Sequence of chain 1.J:
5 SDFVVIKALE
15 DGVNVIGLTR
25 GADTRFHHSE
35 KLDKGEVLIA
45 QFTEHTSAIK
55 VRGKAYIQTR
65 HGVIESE

Sequence of chain 1.I:
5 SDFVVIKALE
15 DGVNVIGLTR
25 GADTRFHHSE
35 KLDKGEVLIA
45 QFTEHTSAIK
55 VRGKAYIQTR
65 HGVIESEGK

Binding-site contacts:
Ligand atom OXT contacts residue GLY25 of chain 1.I at 3.9 Å.
Ligand atom CZ2 contacts residue ILE53 of chain 1.J at 3.9 Å (hydrophobic).
Ligand atom CZ3 contacts residue HIS32 of chain 1.J at 4.0 Å.
Ligand atom CZ3 contacts residue GLY21 of chain 1.J at 3.6 Å.
Ligand atom N contacts residue ASP27 of chain 1.I at 3.1 Å (salt-bridge).
Ligand atom OXT contacts residue THR50 of chain 1.J at 2.8 Å (h-bond).
Ligand atom CD1 contacts residue THR47 of chain 1.J at 3.8 Å.
Ligand atom CE3 contacts residue HIS32 of chain 1.J at 4.0 Å.
Ligand atom CA contacts residue THR23 of chain 1.I at 3.7 Å.
Ligand atom CZ2 contacts residue THR50 of chain 1.J at 3.9 Å.
Ligand atom C contacts residue THR47 of chain 1.J at 3.4 Å.
Ligand atom O contacts residue THR47 of chain 1.J at 3.5 Å (h-bond).
Ligand atom NE1 contacts residue GLN45 of chain 1.J at 2.9 Å (h-bond).
Ligand atom CA contacts residue GLY25 of chain 1.I at 3.5 Å.
Ligand atom CB contacts residue THR23 of chain 1.I at 3.7 Å.
Ligand atom CZ2 contacts residue ALA44 of chain 1.J at 4.0 Å (hydrophobic).
Ligand atom CG contacts residue SER51 of chain 1.I at 3.9 Å.
Ligand atom CH2 contacts residue GLY21 of chain 1.J at 3.5 Å.
Ligand atom CB contacts residue THR28 of chain 1.I at 3.6 Å.
Ligand atom O contacts residue GLY25 of chain 1.I at 3.0 Å (h-bond).
Ligand atom CD1 contacts residue GLN45 of chain 1.J at 3.6 Å.
Ligand atom N contacts residue THR28 of chain 1.I at 2.8 Å (h-bond).
Ligand atom CD2 contacts residue THR50 of chain 1.J at 4.0 Å.
Ligand atom O contacts residue ARG24 of chain 1.I at 3.5 Å.
Ligand atom CA contacts residue THR28 of chain 1.I at 3.2 Å.
Ligand atom OXT contacts residue THR47 of chain 1.J at 2.5 Å (h-bond).
Ligand atom C contacts residue GLY25 of chain 1.I at 3.4 Å.
Ligand atom CB contacts residue SER51 of chain 1.I at 3.4 Å.
Ligand atom OXT contacts residue HIS49 of chain 1.J at 3.9 Å.
Ligand atom C contacts residue THR50 of chain 1.J at 3.9 Å.
Ligand atom CD1 contacts residue SER51 of chain 1.I at 3.6 Å.
Ligand atom CE2 contacts residue GLN45 of chain 1.J at 3.9 Å.
Ligand atom C contacts residue SER51 of chain 1.I at 3.7 Å.
Ligand atom N contacts residue GLY25 of chain 1.I at 2.9 Å (h-bond).
Ligand atom N contacts residue THR23 of chain 1.I at 2.8 Å (h-bond).
Ligand atom O contacts residue SER51 of chain 1.I at 3.0 Å (h-bond).
Ligand atom NE1 contacts residue ALA44 of chain 1.J at 3.9 Å.
Ligand atom O contacts residue THR23 of chain 1.I at 3.9 Å.
Ligand atom N contacts residue ARG24 of chain 1.I at 4.0 Å.
Ligand atom CA contacts residue SER51 of chain 1.I at 4.0 Å.

This protein binds this small molecule.
Small molecule (SMILES): N[C@@H](Cc1c[nH]c2ccccc12)C(=O)O